Binding-site contacts:
Ligand atom C1 contacts residue ASN204 of chain 3.I at 1.4 Å.
Ligand atom N2 contacts residue ASN204 of chain 3.I at 2.9 Å (h-bond).
Ligand atom C1 contacts residue THR206 of chain 3.I at 4.1 Å.
Ligand atom O5 contacts residue ASN204 of chain 3.I at 2.4 Å (h-bond).
Ligand atom C4 contacts residue ASN204 of chain 3.I at 4.2 Å.
Ligand atom O5 contacts residue THR206 of chain 3.I at 3.2 Å (h-bond).
Ligand atom C5 contacts residue THR206 of chain 3.I at 4.0 Å.
Ligand atom C7 contacts residue ASN204 of chain 3.I at 3.5 Å.
Ligand atom C8 contacts residue ASN204 of chain 3.I at 4.2 Å.
Ligand atom C3 contacts residue ASN204 of chain 3.I at 3.8 Å.
Ligand atom O7 contacts residue ASN204 of chain 3.I at 3.3 Å (h-bond).
Ligand atom C5 contacts residue ASN204 of chain 3.I at 3.7 Å.
Ligand atom O7 contacts residue HIS321 of chain 3.I at 3.6 Å (h-bond).
Ligand atom C6 contacts residue THR206 of chain 3.I at 3.7 Å.
Ligand atom C7 contacts residue HIS321 of chain 3.I at 4.5 Å.
Ligand atom C2 contacts residue ASN204 of chain 3.I at 2.5 Å.

Sequence of chain 3.I:
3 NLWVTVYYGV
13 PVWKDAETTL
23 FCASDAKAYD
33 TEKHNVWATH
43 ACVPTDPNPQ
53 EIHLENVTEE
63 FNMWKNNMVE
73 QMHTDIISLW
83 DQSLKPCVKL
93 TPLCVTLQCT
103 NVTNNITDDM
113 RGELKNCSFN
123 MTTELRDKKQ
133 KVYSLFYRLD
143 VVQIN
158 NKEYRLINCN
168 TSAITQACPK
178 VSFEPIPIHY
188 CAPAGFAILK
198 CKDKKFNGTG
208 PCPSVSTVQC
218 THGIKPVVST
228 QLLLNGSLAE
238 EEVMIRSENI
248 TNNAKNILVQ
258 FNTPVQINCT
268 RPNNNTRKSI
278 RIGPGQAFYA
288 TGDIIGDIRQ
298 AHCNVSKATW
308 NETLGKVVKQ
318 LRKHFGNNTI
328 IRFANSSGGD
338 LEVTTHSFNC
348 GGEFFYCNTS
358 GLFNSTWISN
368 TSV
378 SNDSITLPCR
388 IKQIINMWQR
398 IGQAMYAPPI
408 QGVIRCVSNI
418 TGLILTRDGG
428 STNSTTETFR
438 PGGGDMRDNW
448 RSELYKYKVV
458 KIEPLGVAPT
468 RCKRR

This small molecule binds to this protein.
Small molecule (SMILES): CC(=O)N[C@@H]1[C@@H](O)[C@H](O)[C@@H](CO)O[C@H]1O